Binding-site contacts:
Ligand atom C8 contacts residue THR485 of chain 1.A at 3.5 Å.
Ligand atom C4 contacts residue ASN508 of chain 1.A at 4.2 Å.
Ligand atom C5 contacts residue ASN508 of chain 1.A at 3.4 Å.
Ligand atom C6 contacts residue ASN508 of chain 1.A at 4.4 Å.
Ligand atom O7 contacts residue THR510 of chain 1.A at 3.7 Å.
Ligand atom C7 contacts residue ASN508 of chain 1.A at 3.6 Å.
Ligand atom C7 contacts residue THR485 of chain 1.A at 3.8 Å.
Ligand atom N2 contacts residue ASN508 of chain 1.A at 3.5 Å (h-bond).
Ligand atom C1 contacts residue ASN508 of chain 1.A at 1.5 Å.
Ligand atom O7 contacts residue THR485 of chain 1.A at 4.0 Å.
Ligand atom O7 contacts residue ASN508 of chain 1.A at 3.1 Å (h-bond).
Ligand atom O5 contacts residue ASN508 of chain 1.A at 2.1 Å (h-bond).
Ligand atom O7 contacts residue ALA507 of chain 1.A at 4.2 Å.
Ligand atom C3 contacts residue ASN508 of chain 1.A at 4.0 Å.
Ligand atom C2 contacts residue ASN508 of chain 1.A at 2.8 Å.

A small-molecule ligand and the protein it binds are described below.
Small molecule (SMILES): CC(=O)N[C@@H]1[C@@H](O)[C@H](O)[C@@H](CO)O[C@H]1O

Sequence of chain 1.A:
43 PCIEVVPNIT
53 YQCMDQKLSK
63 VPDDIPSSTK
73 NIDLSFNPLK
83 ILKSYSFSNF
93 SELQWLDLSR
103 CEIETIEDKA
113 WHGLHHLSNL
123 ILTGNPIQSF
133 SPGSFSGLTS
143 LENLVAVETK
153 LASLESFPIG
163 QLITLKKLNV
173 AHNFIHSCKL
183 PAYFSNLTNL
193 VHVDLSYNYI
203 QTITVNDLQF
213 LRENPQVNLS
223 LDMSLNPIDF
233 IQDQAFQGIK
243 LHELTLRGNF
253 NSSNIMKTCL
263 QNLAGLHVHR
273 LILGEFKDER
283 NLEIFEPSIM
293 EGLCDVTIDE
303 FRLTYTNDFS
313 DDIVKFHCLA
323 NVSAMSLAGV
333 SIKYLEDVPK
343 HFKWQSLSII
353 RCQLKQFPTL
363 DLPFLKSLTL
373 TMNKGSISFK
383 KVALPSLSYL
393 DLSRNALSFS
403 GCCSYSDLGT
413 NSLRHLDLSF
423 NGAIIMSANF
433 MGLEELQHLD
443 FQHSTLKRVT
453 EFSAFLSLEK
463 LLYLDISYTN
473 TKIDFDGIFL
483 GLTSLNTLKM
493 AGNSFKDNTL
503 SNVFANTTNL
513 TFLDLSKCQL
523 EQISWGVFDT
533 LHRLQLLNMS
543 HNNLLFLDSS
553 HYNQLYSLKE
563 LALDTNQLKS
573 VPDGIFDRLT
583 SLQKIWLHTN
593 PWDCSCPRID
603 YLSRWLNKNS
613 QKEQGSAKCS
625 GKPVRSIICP